Sequence of chain 1.A:
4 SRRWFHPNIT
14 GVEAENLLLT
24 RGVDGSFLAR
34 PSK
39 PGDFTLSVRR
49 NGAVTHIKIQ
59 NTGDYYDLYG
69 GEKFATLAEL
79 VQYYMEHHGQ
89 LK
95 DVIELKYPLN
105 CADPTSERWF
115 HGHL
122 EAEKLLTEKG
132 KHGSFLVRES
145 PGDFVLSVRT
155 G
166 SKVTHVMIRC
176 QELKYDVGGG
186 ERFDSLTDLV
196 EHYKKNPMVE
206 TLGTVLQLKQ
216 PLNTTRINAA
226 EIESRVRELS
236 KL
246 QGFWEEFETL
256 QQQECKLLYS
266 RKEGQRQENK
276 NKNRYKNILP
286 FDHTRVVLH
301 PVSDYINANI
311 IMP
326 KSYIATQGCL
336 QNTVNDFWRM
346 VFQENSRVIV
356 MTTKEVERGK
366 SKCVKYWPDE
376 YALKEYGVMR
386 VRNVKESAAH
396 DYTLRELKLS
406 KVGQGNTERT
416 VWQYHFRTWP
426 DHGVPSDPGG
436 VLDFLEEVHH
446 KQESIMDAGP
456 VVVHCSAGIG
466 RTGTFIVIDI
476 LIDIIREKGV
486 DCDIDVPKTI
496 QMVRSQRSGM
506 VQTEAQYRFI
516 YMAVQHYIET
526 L

A protein and the small-molecule ligand that binds it are described below.
Small molecule (SMILES): O=C(O)c1ccc(O)c(-c2nnc3n(Cc4ccccc4Cl)c(=O)c4ccccc4n23)c1

Binding-site contacts:
Ligand atom N4 contacts residue GLN270 of chain 1.A at 3.5 Å (h-bond).
Ligand atom C18 contacts residue SER265 of chain 1.A at 3.4 Å.
Ligand atom C8 contacts residue GLN80 of chain 1.A at 3.5 Å.
Ligand atom C12 contacts residue ASN282 of chain 1.A at 3.4 Å.
Ligand atom O2 contacts residue LYS267 of chain 1.A at 3.1 Å (salt-bridge).
Ligand atom N3 contacts residue GLN270 of chain 1.A at 3.1 Å (h-bond).
Ligand atom N3 contacts residue ARG266 of chain 1.A at 3.4 Å.
Ligand atom C14 contacts residue GLN270 of chain 1.A at 3.3 Å.
Ligand atom O4 contacts residue TYR264 of chain 1.A at 3.5 Å (h-bond).
Ligand atom N4 contacts residue ARG266 of chain 1.A at 3.0 Å (salt-bridge).
Ligand atom C17 contacts residue SER265 of chain 1.A at 3.5 Å.
Ligand atom C3 contacts residue GLN80 of chain 1.A at 3.5 Å.
Ligand atom C5 contacts residue GLN80 of chain 1.A at 3.6 Å.
Ligand atom O1 contacts residue HIS85 of chain 1.A at 3.4 Å.
Ligand atom N1 contacts residue ARG266 of chain 1.A at 3.7 Å.
Ligand atom C1 contacts residue GLN80 of chain 1.A at 3.6 Å.
Ligand atom C7 contacts residue GLN270 of chain 1.A at 3.7 Å.
Ligand atom C6 contacts residue GLN80 of chain 1.A at 3.5 Å.
Ligand atom O4 contacts residue GLN80 of chain 1.A at 3.3 Å (h-bond).
Ligand atom CL1 contacts residue ASN282 of chain 1.A at 3.5 Å.
Ligand atom C21 contacts residue SER265 of chain 1.A at 3.8 Å.
Ligand atom N4 contacts residue SER265 of chain 1.A at 3.6 Å.
Ligand atom C4 contacts residue GLN80 of chain 1.A at 3.5 Å.
Ligand atom N2 contacts residue GLN80 of chain 1.A at 3.8 Å.
Ligand atom CL1 contacts residue LEU284 of chain 1.A at 3.7 Å.
Ligand atom C23 contacts residue LEU263 of chain 1.A at 3.5 Å (hydrophobic).
Ligand atom C19 contacts residue SER265 of chain 1.A at 3.4 Å.
Ligand atom C15 contacts residue GLN270 of chain 1.A at 3.4 Å.
Ligand atom O4 contacts residue LEU263 of chain 1.A at 2.9 Å (h-bond).
Ligand atom O4 contacts residue ARG266 of chain 1.A at 3.0 Å (salt-bridge).
Ligand atom C22 contacts residue LEU263 of chain 1.A at 3.3 Å (hydrophobic).
Ligand atom C7 contacts residue ARG266 of chain 1.A at 3.5 Å.
Ligand atom C22 contacts residue SER265 of chain 1.A at 3.7 Å.
Ligand atom C23 contacts residue SER265 of chain 1.A at 3.7 Å.
Ligand atom C3 contacts residue GLU84 of chain 1.A at 3.6 Å.
Ligand atom C20 contacts residue SER265 of chain 1.A at 3.7 Å.
Ligand atom O1 contacts residue TYR81 of chain 1.A at 3.4 Å.
Ligand atom C9 contacts residue ARG266 of chain 1.A at 3.7 Å.
Ligand atom C14 contacts residue HIS85 of chain 1.A at 3.8 Å.
Ligand atom C2 contacts residue GLU84 of chain 1.A at 3.4 Å.